Sequence of chain 17.A:
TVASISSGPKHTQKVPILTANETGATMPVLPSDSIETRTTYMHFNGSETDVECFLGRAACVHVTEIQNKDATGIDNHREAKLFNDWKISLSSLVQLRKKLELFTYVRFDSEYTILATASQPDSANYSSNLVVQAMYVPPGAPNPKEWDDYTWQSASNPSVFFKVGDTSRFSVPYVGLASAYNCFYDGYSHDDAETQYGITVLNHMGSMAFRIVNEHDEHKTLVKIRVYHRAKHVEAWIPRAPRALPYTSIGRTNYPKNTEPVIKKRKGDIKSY

Sequence of chain 17.C:
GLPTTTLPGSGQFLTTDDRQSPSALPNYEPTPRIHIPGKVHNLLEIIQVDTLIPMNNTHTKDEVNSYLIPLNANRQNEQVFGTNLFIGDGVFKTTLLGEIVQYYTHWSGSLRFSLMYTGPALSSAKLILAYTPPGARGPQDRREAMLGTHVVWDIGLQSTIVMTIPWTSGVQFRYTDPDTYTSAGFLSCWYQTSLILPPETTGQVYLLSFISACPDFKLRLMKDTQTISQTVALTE

Binding-site contacts:
Ligand atom C4B contacts residue TYR152 of chain 17.A at 3.8 Å (hydrophobic).
Ligand atom C3B contacts residue VAL188 of chain 17.A at 3.8 Å (hydrophobic).
Ligand atom N3A contacts residue PHE186 of chain 17.A at 4.0 Å.
Ligand atom C1C contacts residue LEU106 of chain 17.A at 3.8 Å (hydrophobic).
Ligand atom N3A contacts residue PRO174 of chain 17.A at 3.7 Å.
Ligand atom C5C contacts residue VAL191 of chain 17.A at 3.8 Å (hydrophobic).
Ligand atom C5A contacts residue VAL176 of chain 17.A at 3.6 Å (hydrophobic).
Ligand atom C4C contacts residue VAL188 of chain 17.A at 3.7 Å (hydrophobic).
Ligand atom C2B contacts residue VAL188 of chain 17.A at 3.5 Å (hydrophobic).
Ligand atom C4 contacts residue LEU106 of chain 17.A at 3.9 Å (hydrophobic).
Ligand atom C2C contacts residue MET221 of chain 17.A at 4.0 Å (hydrophobic).
Ligand atom C1B contacts residue ILE104 of chain 17.A at 4.0 Å (hydrophobic).
Ligand atom O1A contacts residue PHE186 of chain 17.A at 3.0 Å.
Ligand atom C6B contacts residue TYR128 of chain 17.A at 3.3 Å (hydrophobic).
Ligand atom N3A contacts residue ALA24 of chain 17.C at 3.8 Å.
Ligand atom C3B contacts residue TYR152 of chain 17.A at 3.7 Å (hydrophobic).
Ligand atom O1B contacts residue TYR128 of chain 17.A at 3.4 Å (h-bond).
Ligand atom O1 contacts residue LEU106 of chain 17.A at 3.7 Å.
Ligand atom C2A contacts residue PHE186 of chain 17.A at 3.3 Å (hydrophobic).
Ligand atom C1B contacts residue TYR128 of chain 17.A at 3.6 Å (hydrophobic).
Ligand atom C4A contacts residue PRO174 of chain 17.A at 3.1 Å (hydrophobic).
Ligand atom C2A contacts residue TYR152 of chain 17.A at 3.6 Å (hydrophobic).
Ligand atom C5B contacts residue PHE186 of chain 17.A at 3.9 Å (hydrophobic).
Ligand atom C2C contacts residue TYR197 of chain 17.A at 3.7 Å (hydrophobic).
Ligand atom C5B contacts residue MET224 of chain 17.A at 3.8 Å (hydrophobic).
Ligand atom O1B contacts residue ILE104 of chain 17.A at 3.9 Å.
Ligand atom C1B contacts residue VAL188 of chain 17.A at 3.8 Å (hydrophobic).
Ligand atom O1 contacts residue MET221 of chain 17.A at 3.9 Å.
Ligand atom C6B contacts residue ILE104 of chain 17.A at 3.6 Å (hydrophobic).
Ligand atom C5A contacts residue ALA150 of chain 17.A at 3.6 Å (hydrophobic).
Ligand atom C5A contacts residue PHE186 of chain 17.A at 3.5 Å (hydrophobic).
Ligand atom C4B contacts residue PHE186 of chain 17.A at 3.6 Å (hydrophobic).
Ligand atom C5B contacts residue TYR128 of chain 17.A at 4.0 Å (hydrophobic).
Ligand atom C1C contacts residue TYR128 of chain 17.A at 3.7 Å (hydrophobic).
Ligand atom C3C contacts residue TYR128 of chain 17.A at 3.4 Å (hydrophobic).
Ligand atom N2 contacts residue LEU106 of chain 17.A at 3.8 Å.
Ligand atom C4 contacts residue TYR197 of chain 17.A at 3.8 Å (hydrophobic).
Ligand atom C4C contacts residue VAL191 of chain 17.A at 3.0 Å (hydrophobic).
Ligand atom C5 contacts residue LEU106 of chain 17.A at 3.8 Å (hydrophobic).
Ligand atom N3A contacts residue TYR152 of chain 17.A at 3.5 Å.

A protein and the small-molecule ligand that binds it are described below.
Small molecule (SMILES): Cc1cc(CCCCCOc2ccc(C3=NCCO3)cc2)on1